A protein and the small-molecule ligand that binds it are described below.
Small molecule (SMILES): Nc1nc2c(ncn2[C@H]2C[C@@H](COCCP(=O)(O)O)N(C(=O)CCP(=O)(O)O)C2)c(=O)[nH]1

Binding-site contacts:
Ligand atom C06 contacts residue MG1 of chain 1.C at 3.3 Å.
Ligand atom O01 contacts residue GLY55 of chain 1.A at 3.4 Å.
Ligand atom C22 contacts residue ASP117 of chain 1.A at 3.3 Å.
Ligand atom N23 contacts residue LYS145 of chain 1.A at 2.7 Å (salt-bridge).
Ligand atom O17 contacts residue THR118 of chain 1.A at 3.2 Å (h-bond).
Ligand atom O15 contacts residue THR118 of chain 1.A at 2.9 Å (h-bond).
Ligand atom O31 contacts residue PHE166 of chain 1.A at 3.5 Å.
Ligand atom C28 contacts residue VAL167 of chain 1.A at 3.3 Å (hydrophobic).
Ligand atom N29 contacts residue ASP173 of chain 1.A at 2.6 Å (salt-bridge).
Ligand atom O04 contacts residue GLY55 of chain 1.A at 2.9 Å (h-bond).
Ligand atom O17 contacts residue ALA119 of chain 1.A at 2.8 Å (h-bond).
Ligand atom O16 contacts residue LEU120 of chain 1.A at 3.4 Å (h-bond).
Ligand atom O01 contacts residue ASP114 of chain 1.A at 2.4 Å (salt-bridge).
Ligand atom N27 contacts residue PHE166 of chain 1.A at 3.6 Å.
Ligand atom O17 contacts residue ASP117 of chain 1.A at 2.8 Å (salt-bridge).
Ligand atom C28 contacts residue PHE166 of chain 1.A at 3.6 Å (hydrophobic).
Ligand atom C25 contacts residue ILE115 of chain 1.A at 3.6 Å (hydrophobic).
Ligand atom O16 contacts residue THR118 of chain 1.A at 3.3 Å (h-bond).
Ligand atom C13 contacts residue GLU113 of chain 1.A at 3.6 Å.
Ligand atom O03 contacts residue LEU53 of chain 1.A at 3.0 Å.
Ligand atom N27 contacts residue VAL167 of chain 1.A at 2.5 Å (h-bond).
Ligand atom C26 contacts residue PHE166 of chain 1.A at 3.6 Å (hydrophobic).
Ligand atom O01 contacts residue LEU172 of chain 1.A at 3.3 Å.
Ligand atom C12 contacts residue ILE115 of chain 1.A at 3.6 Å (hydrophobic).
Ligand atom P14 contacts residue THR118 of chain 1.A at 3.5 Å.
Ligand atom P02 contacts residue MG1 of chain 1.C at 3.1 Å.
Ligand atom O31 contacts residue LYS145 of chain 1.A at 3.1 Å (salt-bridge).
Ligand atom O15 contacts residue ASP117 of chain 1.A at 3.3 Å.
Ligand atom O31 contacts residue VAL167 of chain 1.A at 2.8 Å (h-bond).
Ligand atom C26 contacts residue VAL167 of chain 1.A at 3.5 Å (hydrophobic).
Ligand atom C25 contacts residue LYS145 of chain 1.A at 3.4 Å.
Ligand atom O03 contacts residue ASP114 of chain 1.A at 2.5 Å (salt-bridge).
Ligand atom O04 contacts residue MG1 of chain 1.C at 1.9 Å.
Ligand atom O01 contacts residue ARG179 of chain 1.A at 3.3 Å (salt-bridge).
Ligand atom O04 contacts residue ARG179 of chain 1.A at 3.0 Å (salt-bridge).
Ligand atom P02 contacts residue ASP114 of chain 1.A at 3.4 Å.
Ligand atom O31 contacts residue VAL165 of chain 1.A at 3.4 Å (h-bond).
Ligand atom N29 contacts residue VAL167 of chain 1.A at 3.4 Å (h-bond).
Ligand atom O01 contacts residue GLY171 of chain 1.A at 3.3 Å (h-bond).
Ligand atom O16 contacts residue THR121 of chain 1.A at 2.9 Å (h-bond).

Sequence of chain 1.A:
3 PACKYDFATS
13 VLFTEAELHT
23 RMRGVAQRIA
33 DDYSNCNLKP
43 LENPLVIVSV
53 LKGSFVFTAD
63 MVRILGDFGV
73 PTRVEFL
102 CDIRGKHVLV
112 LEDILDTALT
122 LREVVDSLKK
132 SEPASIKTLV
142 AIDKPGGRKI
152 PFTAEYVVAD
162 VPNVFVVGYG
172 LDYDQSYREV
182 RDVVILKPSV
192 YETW